Sequence of chain 1.C:
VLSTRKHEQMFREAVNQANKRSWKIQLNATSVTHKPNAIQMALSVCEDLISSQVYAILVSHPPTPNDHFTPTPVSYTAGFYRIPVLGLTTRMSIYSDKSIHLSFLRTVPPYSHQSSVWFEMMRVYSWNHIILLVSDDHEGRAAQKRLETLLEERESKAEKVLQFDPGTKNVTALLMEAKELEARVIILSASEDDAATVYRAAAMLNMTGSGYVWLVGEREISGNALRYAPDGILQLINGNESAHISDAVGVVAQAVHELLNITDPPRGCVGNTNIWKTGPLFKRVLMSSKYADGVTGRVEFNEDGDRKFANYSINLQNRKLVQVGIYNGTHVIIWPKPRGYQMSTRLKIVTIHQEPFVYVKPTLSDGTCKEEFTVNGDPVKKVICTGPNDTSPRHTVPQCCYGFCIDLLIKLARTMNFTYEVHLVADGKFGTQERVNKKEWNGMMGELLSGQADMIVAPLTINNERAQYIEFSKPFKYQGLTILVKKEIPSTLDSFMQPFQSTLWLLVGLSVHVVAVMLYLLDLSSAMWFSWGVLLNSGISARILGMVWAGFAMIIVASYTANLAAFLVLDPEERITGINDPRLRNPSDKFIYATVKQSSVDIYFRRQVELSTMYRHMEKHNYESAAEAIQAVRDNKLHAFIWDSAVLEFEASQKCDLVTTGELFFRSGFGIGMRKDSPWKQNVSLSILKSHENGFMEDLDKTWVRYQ

Binding-site contacts:
Ligand atom C2 contacts residue SER85 of chain 1.C at 3.9 Å.
Ligand atom N2 contacts residue SER84 of chain 1.C at 3.8 Å.
Ligand atom C1 contacts residue ASN61 of chain 1.C at 1.4 Å.
Ligand atom C3 contacts residue ASN61 of chain 1.C at 3.8 Å.
Ligand atom O7 contacts residue ASN61 of chain 1.C at 3.1 Å (h-bond).
Ligand atom N2 contacts residue ASN61 of chain 1.C at 3.2 Å (h-bond).
Ligand atom O3 contacts residue SER85 of chain 1.C at 3.3 Å.
Ligand atom C8 contacts residue SER84 of chain 1.C at 3.5 Å.
Ligand atom N2 contacts residue SER85 of chain 1.C at 3.8 Å.
Ligand atom C7 contacts residue SER84 of chain 1.C at 3.8 Å.
Ligand atom C4 contacts residue ASN61 of chain 1.C at 4.2 Å.
Ligand atom O5 contacts residue ASN61 of chain 1.C at 2.4 Å (h-bond).
Ligand atom O7 contacts residue SER85 of chain 1.C at 3.6 Å.
Ligand atom C3 contacts residue SER85 of chain 1.C at 3.8 Å.
Ligand atom C7 contacts residue SER85 of chain 1.C at 4.0 Å.
Ligand atom O7 contacts residue GLN59 of chain 1.C at 4.1 Å.
Ligand atom O3 contacts residue ASN61 of chain 1.C at 3.8 Å.
Ligand atom C5 contacts residue ASN61 of chain 1.C at 3.6 Å.
Ligand atom C2 contacts residue ASN61 of chain 1.C at 2.5 Å.
Ligand atom C7 contacts residue ASN61 of chain 1.C at 3.4 Å.

The small molecule below binds the protein below.
Small molecule (SMILES): CC(=O)N[C@@H]1[C@@H](O)[C@H](O)[C@@H](CO)O[C@H]1O